Sequence of chain 1.B:
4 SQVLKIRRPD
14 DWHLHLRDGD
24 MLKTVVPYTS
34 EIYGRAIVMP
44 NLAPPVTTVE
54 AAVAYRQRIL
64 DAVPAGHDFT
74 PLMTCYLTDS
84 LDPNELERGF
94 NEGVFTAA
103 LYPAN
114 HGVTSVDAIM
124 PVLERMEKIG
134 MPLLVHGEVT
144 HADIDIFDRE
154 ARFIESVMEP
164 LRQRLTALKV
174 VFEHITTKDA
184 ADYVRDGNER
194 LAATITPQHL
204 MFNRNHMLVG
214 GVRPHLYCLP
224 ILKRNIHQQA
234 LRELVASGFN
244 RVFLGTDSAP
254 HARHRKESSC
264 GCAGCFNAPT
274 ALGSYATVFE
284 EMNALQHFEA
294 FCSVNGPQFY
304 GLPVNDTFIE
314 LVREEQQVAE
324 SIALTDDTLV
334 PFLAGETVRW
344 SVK

This small molecule binds to this protein.
Small molecule (SMILES): NC(=O)N[C@@H](CC(=O)O)C(=O)O

Binding-site contacts:
Ligand atom O62 contacts residue ARG20 of chain 1.B at 2.8 Å (salt-bridge).
Ligand atom N1 contacts residue ALA252 of chain 1.B at 3.8 Å.
Ligand atom C2 contacts residue ALA266 of chain 1.B at 3.7 Å (hydrophobic).
Ligand atom C5 contacts residue HIS18 of chain 1.B at 4.0 Å.
Ligand atom C2 contacts residue ASP250 of chain 1.B at 3.9 Å.
Ligand atom N3 contacts residue LEU222 of chain 1.B at 2.8 Å (h-bond).
Ligand atom O2 contacts residue ALA266 of chain 1.B at 3.3 Å.
Ligand atom O2 contacts residue CYS221 of chain 1.B at 3.4 Å.
Ligand atom O5 contacts residue KCX102 of chain 1.B at 3.7 Å.
Ligand atom C2 contacts residue LEU222 of chain 1.B at 3.6 Å (hydrophobic).
Ligand atom C61 contacts residue ALA252 of chain 1.B at 3.8 Å (hydrophobic).
Ligand atom O4 contacts residue ZN1 of chain 1.G at 2.4 Å.
Ligand atom C61 contacts residue ASN44 of chain 1.B at 3.9 Å.
Ligand atom O62 contacts residue ALA266 of chain 1.B at 3.1 Å (h-bond).
Ligand atom C4 contacts residue KCX102 of chain 1.B at 3.4 Å.
Ligand atom O62 contacts residue ALA252 of chain 1.B at 3.8 Å.
Ligand atom O4 contacts residue HIS177 of chain 1.B at 3.5 Å (h-bond).
Ligand atom O4 contacts residue HIS16 of chain 1.B at 3.8 Å.
Ligand atom O2 contacts residue LEU222 of chain 1.B at 2.7 Å (h-bond).
Ligand atom C6 contacts residue ALA252 of chain 1.B at 3.8 Å (hydrophobic).
Ligand atom O61 contacts residue ASN44 of chain 1.B at 2.8 Å (h-bond).
Ligand atom O4 contacts residue ZN1 of chain 1.F at 2.1 Å.
Ligand atom C4 contacts residue ZN1 of chain 1.F at 3.1 Å.
Ligand atom O62 contacts residue HIS254 of chain 1.B at 3.2 Å (h-bond).
Ligand atom C5 contacts residue ZN1 of chain 1.F at 3.9 Å.
Ligand atom N1 contacts residue GLY267 of chain 1.B at 3.9 Å.
Ligand atom O61 contacts residue ARG20 of chain 1.B at 2.9 Å (salt-bridge).
Ligand atom C6 contacts residue HIS18 of chain 1.B at 3.8 Å.
Ligand atom C2 contacts residue GLY267 of chain 1.B at 3.9 Å.
Ligand atom C61 contacts residue ARG20 of chain 1.B at 3.4 Å.
Ligand atom C4 contacts residue ZN1 of chain 1.G at 2.7 Å.
Ligand atom O5 contacts residue ZN1 of chain 1.G at 2.3 Å.
Ligand atom N1 contacts residue ALA266 of chain 1.B at 3.2 Å (h-bond).
Ligand atom O5 contacts residue HIS139 of chain 1.B at 3.0 Å (h-bond).
Ligand atom N3 contacts residue ASP250 of chain 1.B at 2.7 Å (salt-bridge).
Ligand atom O61 contacts residue HIS18 of chain 1.B at 3.3 Å (h-bond).
Ligand atom O4 contacts residue ASP250 of chain 1.B at 3.0 Å (salt-bridge).
Ligand atom O2 contacts residue GLY267 of chain 1.B at 3.4 Å (h-bond).
Ligand atom O4 contacts residue HIS18 of chain 1.B at 3.5 Å (h-bond).
Ligand atom O4 contacts residue KCX102 of chain 1.B at 2.9 Å (h-bond).